Binding-site contacts:
Ligand atom C5 contacts residue ASN12 of chain 3.A at 3.9 Å.
Ligand atom C7 contacts residue ASN12 of chain 3.A at 4.3 Å.
Ligand atom C1 contacts residue ASN12 of chain 3.A at 2.1 Å.
Ligand atom C2 contacts residue ASN12 of chain 3.A at 3.5 Å.
Ligand atom N2 contacts residue ASN12 of chain 3.A at 4.0 Å.
Ligand atom O5 contacts residue ASN12 of chain 3.A at 2.6 Å (h-bond).
Ligand atom O7 contacts residue ASN12 of chain 3.A at 4.2 Å.

Sequence of chain 3.A:
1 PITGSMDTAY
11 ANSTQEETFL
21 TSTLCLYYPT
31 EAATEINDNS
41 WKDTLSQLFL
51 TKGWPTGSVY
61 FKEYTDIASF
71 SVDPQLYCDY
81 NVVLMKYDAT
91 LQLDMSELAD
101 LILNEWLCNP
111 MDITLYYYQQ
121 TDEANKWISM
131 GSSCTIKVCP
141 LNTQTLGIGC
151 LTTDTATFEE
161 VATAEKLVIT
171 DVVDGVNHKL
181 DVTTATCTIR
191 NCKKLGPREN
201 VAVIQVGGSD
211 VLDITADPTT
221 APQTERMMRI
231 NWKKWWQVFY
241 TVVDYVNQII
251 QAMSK

The small molecule below binds the protein below.
Small molecule (SMILES): CC(=O)N[C@H]1[C@H](O[C@H]2[C@H](O)[C@@H](NC(C)=O)CO[C@@H]2CO)O[C@H](CO)[C@@H](O)[C@@H]1O